This protein binds this small molecule.
Small molecule (SMILES): CC(=O)N[C@H]1[C@H](O[C@H]2[C@H](O)[C@@H](NC(C)=O)CO[C@@H]2CO)O[C@H](CO)[C@@H](O)[C@@H]1O

Binding-site contacts:
Ligand atom O7 contacts residue ASN12 of chain 48.J at 3.7 Å.
Ligand atom C1 contacts residue ASN12 of chain 48.J at 2.1 Å.
Ligand atom C7 contacts residue ASN12 of chain 48.J at 3.9 Å.
Ligand atom N2 contacts residue ASN12 of chain 48.J at 3.8 Å.
Ligand atom C5 contacts residue ASN12 of chain 48.J at 4.1 Å.
Ligand atom C2 contacts residue ASN12 of chain 48.J at 3.2 Å.
Ligand atom O5 contacts residue ASN12 of chain 48.J at 2.7 Å (h-bond).

Sequence of chain 48.J:
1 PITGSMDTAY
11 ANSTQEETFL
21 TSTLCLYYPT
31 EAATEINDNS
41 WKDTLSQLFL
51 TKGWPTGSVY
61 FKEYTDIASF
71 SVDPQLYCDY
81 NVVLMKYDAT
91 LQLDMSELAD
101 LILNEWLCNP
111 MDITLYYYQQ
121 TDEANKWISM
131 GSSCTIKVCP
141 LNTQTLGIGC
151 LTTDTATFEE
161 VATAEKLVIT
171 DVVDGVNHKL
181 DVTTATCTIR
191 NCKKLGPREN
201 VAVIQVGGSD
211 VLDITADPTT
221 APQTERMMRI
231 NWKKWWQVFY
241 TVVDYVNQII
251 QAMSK